Sequence of chain 2.A:
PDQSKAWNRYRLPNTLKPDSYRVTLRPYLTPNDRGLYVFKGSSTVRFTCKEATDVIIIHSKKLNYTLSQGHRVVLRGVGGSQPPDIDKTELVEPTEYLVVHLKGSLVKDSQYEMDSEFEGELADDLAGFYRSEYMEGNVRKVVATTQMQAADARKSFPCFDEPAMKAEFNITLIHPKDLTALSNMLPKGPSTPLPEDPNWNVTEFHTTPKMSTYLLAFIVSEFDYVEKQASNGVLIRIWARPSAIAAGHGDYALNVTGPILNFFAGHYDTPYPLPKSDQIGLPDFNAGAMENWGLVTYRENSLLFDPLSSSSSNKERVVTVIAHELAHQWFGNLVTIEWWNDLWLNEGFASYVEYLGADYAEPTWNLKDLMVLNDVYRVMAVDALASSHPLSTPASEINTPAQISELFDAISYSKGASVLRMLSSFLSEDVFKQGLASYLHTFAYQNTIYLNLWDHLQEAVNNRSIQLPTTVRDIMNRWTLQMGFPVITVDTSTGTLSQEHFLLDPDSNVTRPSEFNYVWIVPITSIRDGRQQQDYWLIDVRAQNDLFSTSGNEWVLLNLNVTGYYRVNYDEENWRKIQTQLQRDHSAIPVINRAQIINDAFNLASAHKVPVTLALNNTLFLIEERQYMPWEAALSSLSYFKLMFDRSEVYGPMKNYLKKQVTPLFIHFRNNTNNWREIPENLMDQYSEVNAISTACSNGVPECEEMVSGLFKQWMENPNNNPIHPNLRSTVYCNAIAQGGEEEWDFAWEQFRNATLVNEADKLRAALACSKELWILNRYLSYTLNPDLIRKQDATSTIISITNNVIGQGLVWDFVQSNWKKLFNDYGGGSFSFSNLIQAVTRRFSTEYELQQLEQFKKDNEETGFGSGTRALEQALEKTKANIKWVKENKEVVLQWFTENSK

A small-molecule ligand and the protein it binds are described below.
Small molecule (SMILES): CC(=O)N[C@H]1[C@H](O[C@H]2[C@H](O)[C@@H](NC(C)=O)CO[C@@H]2CO)O[C@H](CO)[C@@H](O)[C@@H]1O

Binding-site contacts:
Ligand atom O7 contacts residue ARG22 of chain 2.A at 2.8 Å (salt-bridge).
Ligand atom C7 contacts residue SER20 of chain 2.A at 3.8 Å.
Ligand atom N2 contacts residue TYR21 of chain 2.A at 4.4 Å.
Ligand atom C1 contacts residue ASN170 of chain 2.A at 1.4 Å.
Ligand atom O7 contacts residue ASN170 of chain 2.A at 3.4 Å (h-bond).
Ligand atom C7 contacts residue ARG22 of chain 2.A at 3.6 Å.
Ligand atom O3 contacts residue SER20 of chain 2.A at 4.2 Å.
Ligand atom C8 contacts residue THR44 of chain 2.A at 3.8 Å.
Ligand atom C5 contacts residue ASN170 of chain 2.A at 3.6 Å.
Ligand atom O6 contacts residue THR207 of chain 2.A at 4.1 Å.
Ligand atom C3 contacts residue ASN170 of chain 2.A at 3.8 Å.
Ligand atom C6 contacts residue THR207 of chain 2.A at 3.4 Å.
Ligand atom C2 contacts residue SER20 of chain 2.A at 4.0 Å.
Ligand atom C1 contacts residue THR207 of chain 2.A at 4.0 Å.
Ligand atom N2 contacts residue ASN170 of chain 2.A at 3.0 Å (h-bond).
Ligand atom C8 contacts residue ARG22 of chain 2.A at 3.6 Å.
Ligand atom O5 contacts residue THR207 of chain 2.A at 3.2 Å (h-bond).
Ligand atom C8 contacts residue SER20 of chain 2.A at 3.6 Å.
Ligand atom O6 contacts residue LYS188 of chain 2.A at 4.2 Å.
Ligand atom C5 contacts residue THR207 of chain 2.A at 3.5 Å.
Ligand atom N2 contacts residue SER20 of chain 2.A at 3.1 Å (h-bond).
Ligand atom C2 contacts residue ASN170 of chain 2.A at 2.4 Å.
Ligand atom O6 contacts residue ARG46 of chain 2.A at 2.7 Å (salt-bridge).
Ligand atom C8 contacts residue TYR21 of chain 2.A at 3.7 Å (hydrophobic).
Ligand atom C7 contacts residue ASN170 of chain 2.A at 3.4 Å.
Ligand atom O5 contacts residue ASN170 of chain 2.A at 2.3 Å (h-bond).
Ligand atom C6 contacts residue ARG46 of chain 2.A at 3.9 Å.
Ligand atom C4 contacts residue ASN170 of chain 2.A at 4.2 Å.
Ligand atom C3 contacts residue SER20 of chain 2.A at 4.0 Å.
Ligand atom C7 contacts residue TYR21 of chain 2.A at 4.1 Å (hydrophobic).